Binding-site contacts:
Ligand atom N1B contacts residue GLU373 of chain 1.B at 3.5 Å (salt-bridge).
Ligand atom C7B contacts residue GLU188 of chain 1.B at 3.5 Å.
Ligand atom C1B contacts residue GLU188 of chain 1.B at 3.4 Å.
Ligand atom C2B contacts residue GLU373 of chain 1.B at 3.5 Å.
Ligand atom O5 contacts residue VAL191 of chain 1.B at 3.8 Å.
Ligand atom O3B contacts residue TRP420 of chain 1.B at 3.4 Å.
Ligand atom O2B contacts residue GLU188 of chain 1.B at 3.4 Å (salt-bridge).
Ligand atom N2B contacts residue GLU373 of chain 1.B at 3.8 Å.
Ligand atom C3B contacts residue TRP428 of chain 1.B at 3.6 Å (hydrophobic).
Ligand atom O4B contacts residue GLU427 of chain 1.B at 2.5 Å (salt-bridge).
Ligand atom O4B contacts residue GLN42 of chain 1.B at 2.8 Å (h-bond).
Ligand atom C3B contacts residue GLN42 of chain 1.B at 3.8 Å.
Ligand atom N1B contacts residue TYR317 of chain 1.B at 3.5 Å (h-bond).
Ligand atom C1 contacts residue TYR317 of chain 1.B at 3.6 Å (hydrophobic).
Ligand atom C2B contacts residue HIS143 of chain 1.B at 3.8 Å.
Ligand atom O2B contacts residue HIS143 of chain 1.B at 3.1 Å (h-bond).
Ligand atom C4B contacts residue GLU427 of chain 1.B at 3.5 Å.
Ligand atom O2B contacts residue GLU373 of chain 1.B at 2.8 Å (salt-bridge).
Ligand atom O3B contacts residue HIS143 of chain 1.B at 3.0 Å (h-bond).
Ligand atom O4B contacts residue TRP428 of chain 1.B at 3.4 Å (h-bond).
Ligand atom O6B contacts residue GLU427 of chain 1.B at 2.5 Å (salt-bridge).
Ligand atom O3B contacts residue GLN42 of chain 1.B at 2.5 Å (h-bond).
Ligand atom C8B contacts residue TYR317 of chain 1.B at 3.2 Å (hydrophobic).
Ligand atom O1 contacts residue ASN244 of chain 1.B at 3.3 Å.
Ligand atom C2B contacts residue GLU188 of chain 1.B at 3.7 Å.
Ligand atom C7B contacts residue TYR317 of chain 1.B at 3.5 Å (hydrophobic).
Ligand atom O3B contacts residue TRP428 of chain 1.B at 2.9 Å (h-bond).
Ligand atom N2B contacts residue GLU188 of chain 1.B at 2.6 Å (salt-bridge).
Ligand atom O6B contacts residue TRP346 of chain 1.B at 3.4 Å.
Ligand atom C6B contacts residue PHE436 of chain 1.B at 3.5 Å (hydrophobic).
Ligand atom C3B contacts residue TRP420 of chain 1.B at 3.7 Å (hydrophobic).
Ligand atom C4B contacts residue TRP428 of chain 1.B at 3.6 Å (hydrophobic).
Ligand atom C2B contacts residue TRP144 of chain 1.B at 3.5 Å (hydrophobic).
Ligand atom C3B contacts residue HIS143 of chain 1.B at 3.8 Å.
Ligand atom C5B contacts residue TYR317 of chain 1.B at 3.5 Å (hydrophobic).
Ligand atom C6B contacts residue GLU427 of chain 1.B at 3.3 Å.
Ligand atom O4B contacts residue TRP420 of chain 1.B at 3.3 Å (h-bond).
Ligand atom O2B contacts residue ASN187 of chain 1.B at 2.8 Å (h-bond).
Ligand atom C1B contacts residue GLU373 of chain 1.B at 3.3 Å.
Ligand atom C1 contacts residue GLU188 of chain 1.B at 3.5 Å.

This protein binds this small molecule.
Small molecule (SMILES): COC(=O)Cc1c[n+]2c([nH]1)[C@H](O)[C@@H](O)[C@H](O)[C@H]2CO

Sequence of chain 1.B:
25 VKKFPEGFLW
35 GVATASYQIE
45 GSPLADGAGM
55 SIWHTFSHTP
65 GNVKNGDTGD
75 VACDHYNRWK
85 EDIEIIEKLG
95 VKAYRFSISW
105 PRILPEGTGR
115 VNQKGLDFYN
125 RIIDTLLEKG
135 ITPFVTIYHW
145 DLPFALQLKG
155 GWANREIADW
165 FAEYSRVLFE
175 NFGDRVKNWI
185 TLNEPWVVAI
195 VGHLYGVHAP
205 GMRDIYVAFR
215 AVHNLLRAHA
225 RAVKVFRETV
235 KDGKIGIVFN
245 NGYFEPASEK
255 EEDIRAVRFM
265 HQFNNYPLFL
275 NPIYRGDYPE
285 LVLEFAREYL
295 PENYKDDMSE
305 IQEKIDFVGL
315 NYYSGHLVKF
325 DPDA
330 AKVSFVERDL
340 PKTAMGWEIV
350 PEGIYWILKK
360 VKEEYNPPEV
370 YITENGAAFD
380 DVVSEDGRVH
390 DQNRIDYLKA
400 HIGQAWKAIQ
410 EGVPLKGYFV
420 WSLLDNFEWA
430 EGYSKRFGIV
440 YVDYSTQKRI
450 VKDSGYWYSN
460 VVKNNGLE